Binding-site contacts:
Ligand atom CA contacts residue ASN182 of chain 1.B at 3.4 Å.
Ligand atom N contacts residue ARG67 of chain 1.B at 3.4 Å (salt-bridge).
Ligand atom CB contacts residue ARG67 of chain 1.B at 3.4 Å.
Ligand atom O3P contacts residue TYR137 of chain 1.B at 2.8 Å (h-bond).
Ligand atom C contacts residue ASN233 of chain 1.B at 3.8 Å.
Ligand atom CB contacts residue GLU189 of chain 1.B at 3.4 Å.
Ligand atom C contacts residue LEU181 of chain 1.B at 3.6 Å (hydrophobic).
Ligand atom N contacts residue LEU181 of chain 1.B at 3.6 Å.
Ligand atom CB contacts residue ASN182 of chain 1.B at 3.3 Å.
Ligand atom O3P contacts residue ARG63 of chain 1.B at 3.8 Å.
Ligand atom NE2 contacts residue ARG67 of chain 1.B at 3.8 Å.
Ligand atom O2P contacts residue ARG63 of chain 1.B at 3.0 Å (salt-bridge).
Ligand atom CA contacts residue LEU181 of chain 1.B at 3.6 Å (hydrophobic).
Ligand atom O contacts residue LYS129 of chain 1.B at 2.7 Å (salt-bridge).
Ligand atom P contacts residue ARG63 of chain 1.B at 3.2 Å.
Ligand atom O contacts residue VAL185 of chain 1.B at 3.5 Å.
Ligand atom CD2 contacts residue ASN233 of chain 1.B at 3.3 Å.
Ligand atom OG contacts residue GLU189 of chain 1.B at 3.2 Å (salt-bridge).
Ligand atom OXT contacts residue CW11 of chain 1.G at 2.9 Å (h-bond).
Ligand atom O2P contacts residue ARG136 of chain 1.B at 3.0 Å (salt-bridge).
Ligand atom C contacts residue ASN182 of chain 1.B at 3.6 Å.
Ligand atom O3P contacts residue ARG136 of chain 1.B at 3.0 Å (salt-bridge).
Ligand atom CG2 contacts residue ARG136 of chain 1.B at 3.8 Å.
Ligand atom CG2 contacts residue ASN182 of chain 1.B at 3.7 Å.
Ligand atom N contacts residue GLU189 of chain 1.B at 3.2 Å (salt-bridge).
Ligand atom CB contacts residue GLU189 of chain 1.B at 3.4 Å.
Ligand atom CG2 contacts residue VAL185 of chain 1.B at 3.6 Å (hydrophobic).
Ligand atom CG contacts residue GLU189 of chain 1.B at 3.1 Å.
Ligand atom N contacts residue ASN182 of chain 1.B at 3.0 Å (h-bond).
Ligand atom O1P contacts residue LYS56 of chain 1.B at 3.3 Å.
Ligand atom O1P contacts residue ARG63 of chain 1.B at 2.7 Å (salt-bridge).
Ligand atom C contacts residue CW11 of chain 1.G at 3.4 Å.
Ligand atom OG contacts residue TRP237 of chain 1.B at 3.5 Å (h-bond).
Ligand atom N contacts residue ASN233 of chain 1.B at 3.3 Å (h-bond).
Ligand atom C contacts residue LYS129 of chain 1.B at 3.8 Å.
Ligand atom O contacts residue CW11 of chain 1.G at 3.3 Å (h-bond).
Ligand atom O contacts residue ASN182 of chain 1.B at 3.4 Å (h-bond).
Ligand atom CG1 contacts residue GLY178 of chain 1.B at 3.8 Å.
Ligand atom O contacts residue ASN233 of chain 1.B at 3.0 Å (h-bond).
Ligand atom O contacts residue LEU181 of chain 1.B at 3.4 Å.

Sequence of chain 1.B:
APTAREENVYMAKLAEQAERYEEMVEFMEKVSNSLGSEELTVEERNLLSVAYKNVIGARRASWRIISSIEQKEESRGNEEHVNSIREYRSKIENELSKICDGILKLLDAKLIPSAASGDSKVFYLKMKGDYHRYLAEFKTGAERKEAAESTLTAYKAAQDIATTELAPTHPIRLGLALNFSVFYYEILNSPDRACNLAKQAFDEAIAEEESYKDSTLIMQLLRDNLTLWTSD

The protein below binds the small molecule below.
Small molecule (SMILES): CC(C)[C@H](NC(=O)[C@@H](NC(=O)[C@H](Cc1ccc(O)cc1)NC(=O)[C@H](CO)NC(=O)[C@@H](N)CCC(N)=O)[C@@H](C)OP(=O)(O)O)C(=O)O